The small molecule below binds the protein below.
Small molecule (SMILES): CC(=O)N[C@@H]1[C@@H](O)[C@H](O)[C@@H](CO)O[C@H]1O

Binding-site contacts:
Ligand atom O5 contacts residue ASN308 of chain 1.A at 2.3 Å (h-bond).
Ligand atom O7 contacts residue ASN308 of chain 1.A at 3.1 Å (h-bond).
Ligand atom C1 contacts residue ASN308 of chain 1.A at 1.4 Å.
Ligand atom O7 contacts residue GLU309 of chain 1.A at 4.1 Å.
Ligand atom O6 contacts residue ASN308 of chain 1.A at 4.1 Å.
Ligand atom C5 contacts residue ASN308 of chain 1.A at 3.6 Å.
Ligand atom C7 contacts residue GLU309 of chain 1.A at 4.5 Å.
Ligand atom O7 contacts residue TRP364 of chain 1.A at 3.6 Å.
Ligand atom C2 contacts residue TRP364 of chain 1.A at 4.3 Å (hydrophobic).
Ligand atom C4 contacts residue ASN308 of chain 1.A at 4.2 Å.
Ligand atom C2 contacts residue ASN308 of chain 1.A at 2.5 Å.
Ligand atom C7 contacts residue ASN308 of chain 1.A at 3.6 Å.
Ligand atom C6 contacts residue ASN308 of chain 1.A at 4.3 Å.
Ligand atom O7 contacts residue GLY312 of chain 1.A at 4.4 Å.
Ligand atom C3 contacts residue TRP364 of chain 1.A at 4.5 Å (hydrophobic).
Ligand atom C3 contacts residue ASN308 of chain 1.A at 3.8 Å.
Ligand atom N2 contacts residue ASN308 of chain 1.A at 2.9 Å (h-bond).
Ligand atom O3 contacts residue TRP364 of chain 1.A at 3.7 Å.

Sequence of chain 1.A:
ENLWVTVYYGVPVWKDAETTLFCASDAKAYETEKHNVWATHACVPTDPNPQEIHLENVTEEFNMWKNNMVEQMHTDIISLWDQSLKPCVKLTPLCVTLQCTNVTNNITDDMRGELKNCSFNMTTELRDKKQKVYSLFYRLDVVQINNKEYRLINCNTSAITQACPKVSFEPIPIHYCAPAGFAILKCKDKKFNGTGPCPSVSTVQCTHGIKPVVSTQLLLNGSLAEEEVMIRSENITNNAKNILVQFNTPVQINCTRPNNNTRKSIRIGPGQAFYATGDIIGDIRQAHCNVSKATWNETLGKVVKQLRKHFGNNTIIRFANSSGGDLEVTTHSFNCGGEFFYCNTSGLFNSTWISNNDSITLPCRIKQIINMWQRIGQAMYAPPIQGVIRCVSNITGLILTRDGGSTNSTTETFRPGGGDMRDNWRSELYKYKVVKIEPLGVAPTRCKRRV